Binding-site contacts:
Ligand atom O2G contacts residue ASN141 of chain 1.A at 2.4 Å (h-bond).
Ligand atom N7 contacts residue PHE143 of chain 1.A at 3.6 Å.
Ligand atom C8 contacts residue MG1 of chain 1.D at 3.6 Å.
Ligand atom O3G contacts residue ASN141 of chain 1.A at 3.4 Å (h-bond).
Ligand atom O1B contacts residue MG1 of chain 1.D at 2.2 Å.
Ligand atom PG contacts residue SER27 of chain 1.A at 3.4 Å.
Ligand atom O1B contacts residue ASN141 of chain 1.A at 2.8 Å (h-bond).
Ligand atom N3B contacts residue LYS138 of chain 1.A at 3.4 Å (salt-bridge).
Ligand atom O1B contacts residue ASP154 of chain 1.A at 3.6 Å.
Ligand atom O2A contacts residue GLY26 of chain 1.A at 3.2 Å (h-bond).
Ligand atom O1A contacts residue ASP154 of chain 1.A at 2.7 Å (salt-bridge).
Ligand atom O1A contacts residue LYS43 of chain 1.A at 3.1 Å (salt-bridge).
Ligand atom O2G contacts residue MG1 of chain 1.D at 2.9 Å.
Ligand atom C2 contacts residue TRP91 of chain 1.A at 3.4 Å (hydrophobic).
Ligand atom O2A contacts residue LYS43 of chain 1.A at 3.4 Å.
Ligand atom PG contacts residue ASN141 of chain 1.A at 3.6 Å.
Ligand atom O1G contacts residue LYS43 of chain 1.A at 3.6 Å.
Ligand atom O2A contacts residue SER25 of chain 1.A at 3.7 Å.
Ligand atom O1G contacts residue GLY26 of chain 1.A at 3.6 Å.
Ligand atom C5' contacts residue GLY24 of chain 1.A at 3.6 Å.
Ligand atom O1A contacts residue MG1 of chain 1.D at 2.5 Å.
Ligand atom O3G contacts residue SER27 of chain 1.A at 2.9 Å (h-bond).
Ligand atom O3G contacts residue LYS138 of chain 1.A at 3.1 Å (salt-bridge).
Ligand atom O4' contacts residue ILE23 of chain 1.A at 3.3 Å.
Ligand atom O3' contacts residue GLU106 of chain 1.B at 3.5 Å (salt-bridge).
Ligand atom N1 contacts residue CYS92 of chain 1.A at 3.2 Å (h-bond).
Ligand atom O3G contacts residue ASP136 of chain 1.A at 3.4 Å (salt-bridge).
Ligand atom O3A contacts residue GLY26 of chain 1.A at 3.1 Å.
Ligand atom O2A contacts residue VAL31 of chain 1.A at 3.7 Å.
Ligand atom O2G contacts residue ASP154 of chain 1.A at 2.4 Å (salt-bridge).
Ligand atom C5 contacts residue PHE143 of chain 1.A at 3.5 Å (hydrophobic).
Ligand atom O2B contacts residue ASN140 of chain 1.A at 3.7 Å.
Ligand atom C4 contacts residue PHE143 of chain 1.A at 3.6 Å (hydrophobic).
Ligand atom O1G contacts residue SER27 of chain 1.A at 2.8 Å (h-bond).
Ligand atom O4' contacts residue VAL31 of chain 1.A at 3.5 Å.
Ligand atom N6 contacts residue GLN90 of chain 1.A at 3.0 Å (h-bond).
Ligand atom N1 contacts residue TRP91 of chain 1.A at 3.6 Å.
Ligand atom PA contacts residue MG1 of chain 1.D at 3.6 Å.
Ligand atom N6 contacts residue ALA41 of chain 1.A at 3.6 Å.
Ligand atom PB contacts residue MG1 of chain 1.D at 3.6 Å.

Sequence of chain 1.A:
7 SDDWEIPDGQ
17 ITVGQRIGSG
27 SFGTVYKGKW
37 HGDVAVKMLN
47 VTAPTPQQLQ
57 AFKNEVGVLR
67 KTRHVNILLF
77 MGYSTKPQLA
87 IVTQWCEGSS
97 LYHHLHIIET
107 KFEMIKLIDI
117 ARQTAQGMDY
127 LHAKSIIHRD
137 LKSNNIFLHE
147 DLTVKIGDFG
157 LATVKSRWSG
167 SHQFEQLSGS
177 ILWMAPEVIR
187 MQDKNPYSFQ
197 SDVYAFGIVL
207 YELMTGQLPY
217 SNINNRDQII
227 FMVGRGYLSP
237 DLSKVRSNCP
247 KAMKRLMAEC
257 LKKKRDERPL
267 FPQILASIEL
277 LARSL

A small-molecule ligand and the protein it binds are described below.
Small molecule (SMILES): Nc1ncnc2c1ncn2[C@@H]1O[C@H](CO[P](=O)(O)O[P](=O)(O)NP(=O)(O)O)[C@@H](O)[C@H]1O

Sequence of chain 1.B:
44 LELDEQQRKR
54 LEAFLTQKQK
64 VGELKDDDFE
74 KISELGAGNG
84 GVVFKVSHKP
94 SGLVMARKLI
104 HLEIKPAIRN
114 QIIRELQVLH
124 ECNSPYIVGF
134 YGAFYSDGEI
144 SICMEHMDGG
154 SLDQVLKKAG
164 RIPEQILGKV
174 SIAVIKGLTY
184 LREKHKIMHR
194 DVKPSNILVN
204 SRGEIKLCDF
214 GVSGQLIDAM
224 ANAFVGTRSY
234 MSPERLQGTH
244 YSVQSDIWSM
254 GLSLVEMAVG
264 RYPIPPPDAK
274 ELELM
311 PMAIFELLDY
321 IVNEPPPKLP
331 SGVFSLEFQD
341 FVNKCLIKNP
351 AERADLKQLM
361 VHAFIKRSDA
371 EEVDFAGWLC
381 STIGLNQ